Sequence of chain 1.B:
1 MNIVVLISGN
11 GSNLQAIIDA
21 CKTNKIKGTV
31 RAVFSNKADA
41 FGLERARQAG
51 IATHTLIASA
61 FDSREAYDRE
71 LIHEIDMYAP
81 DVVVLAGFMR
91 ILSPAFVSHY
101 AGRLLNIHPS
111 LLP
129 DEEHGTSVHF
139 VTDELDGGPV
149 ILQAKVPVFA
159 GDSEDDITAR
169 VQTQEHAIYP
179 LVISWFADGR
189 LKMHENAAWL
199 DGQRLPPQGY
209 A

A protein and the small-molecule ligand that binds it are described below.
Small molecule (SMILES): Nc1nc(N)c(CCCN(C(=O)CSCC(=O)NCCCCOP(=O)(O)O)c2ccc(C(=O)N[C@@H](CCC(=O)O)C(=O)O)cc2)c(=O)[nH]1

Binding-site contacts:
Ligand atom C12 contacts residue ASN106 of chain 1.B at 3.5 Å.
Ligand atom C4 contacts residue GLU173 of chain 1.B at 3.5 Å.
Ligand atom N5 contacts residue ILE107 of chain 1.B at 3.1 Å (h-bond).
Ligand atom CD contacts residue ARG64 of chain 1.B at 3.2 Å.
Ligand atom N18 contacts residue LEU92 of chain 1.B at 3.0 Å (h-bond).
Ligand atom OP3 contacts residue ASN10 of chain 1.B at 3.1 Å (h-bond).
Ligand atom OE1 contacts residue ARG64 of chain 1.B at 2.8 Å (salt-bridge).
Ligand atom CG contacts residue ARG90 of chain 1.B at 3.7 Å.
Ligand atom S contacts residue HIS108 of chain 1.B at 2.9 Å (h-bond).
Ligand atom N contacts residue MET89 of chain 1.B at 3.1 Å (h-bond).
Ligand atom C13 contacts residue ASN106 of chain 1.B at 3.4 Å.
Ligand atom OP3 contacts residue GLY11 of chain 1.B at 3.5 Å (h-bond).
Ligand atom C1 contacts residue GLY87 of chain 1.B at 3.5 Å.
Ligand atom N18 contacts residue ILE91 of chain 1.B at 3.6 Å.
Ligand atom C8 contacts residue HIS108 of chain 1.B at 3.3 Å.
Ligand atom N19 contacts residue LEU92 of chain 1.B at 2.9 Å (h-bond).
Ligand atom OP3 contacts residue SER12 of chain 1.B at 2.8 Å (h-bond).
Ligand atom O9 contacts residue ASN106 of chain 1.B at 3.4 Å (h-bond).
Ligand atom C26 contacts residue ILE91 of chain 1.B at 3.3 Å (hydrophobic).
Ligand atom CA contacts residue MET89 of chain 1.B at 3.7 Å (hydrophobic).
Ligand atom OP2 contacts residue ASN13 of chain 1.B at 2.8 Å (h-bond).
Ligand atom OP2 contacts residue SER12 of chain 1.B at 3.1 Å (h-bond).
Ligand atom P contacts residue SER12 of chain 1.B at 3.4 Å.
Ligand atom CG contacts residue MET89 of chain 1.B at 3.4 Å (hydrophobic).
Ligand atom N5 contacts residue PRO109 of chain 1.B at 3.7 Å.
Ligand atom P contacts residue GLY11 of chain 1.B at 3.5 Å.
Ligand atom OE2 contacts residue ARG64 of chain 1.B at 2.9 Å (salt-bridge).
Ligand atom C24 contacts residue MET89 of chain 1.B at 3.3 Å (hydrophobic).
Ligand atom OE2 contacts residue ILE91 of chain 1.B at 2.9 Å (h-bond).
Ligand atom O15 contacts residue ASP144 of chain 1.B at 3.4 Å (salt-bridge).
Ligand atom C9 contacts residue HIS108 of chain 1.B at 3.2 Å.
Ligand atom OP4 contacts residue ASN13 of chain 1.B at 3.6 Å.
Ligand atom N21 contacts residue LEU92 of chain 1.B at 3.6 Å.
Ligand atom C27 contacts residue ILE91 of chain 1.B at 3.5 Å (hydrophobic).
Ligand atom CD contacts residue ILE91 of chain 1.B at 3.6 Å (hydrophobic).
Ligand atom O9 contacts residue HIS108 of chain 1.B at 2.6 Å (h-bond).
Ligand atom N21 contacts residue ARG90 of chain 1.B at 2.7 Å (salt-bridge).
Ligand atom OP2 contacts residue GLY11 of chain 1.B at 3.5 Å.
Ligand atom N19 contacts residue ILE91 of chain 1.B at 3.5 Å.
Ligand atom OP1 contacts residue GLY11 of chain 1.B at 2.8 Å (h-bond).